The protein below binds the small molecule below.
Small molecule (SMILES): CC(=O)N[C@H]1[C@H](O[C@H]2[C@H](O)[C@@H](NC(C)=O)CO[C@@H]2CO)O[C@H](CO)[C@@H](O)[C@@H]1O

Sequence of chain 10.C:
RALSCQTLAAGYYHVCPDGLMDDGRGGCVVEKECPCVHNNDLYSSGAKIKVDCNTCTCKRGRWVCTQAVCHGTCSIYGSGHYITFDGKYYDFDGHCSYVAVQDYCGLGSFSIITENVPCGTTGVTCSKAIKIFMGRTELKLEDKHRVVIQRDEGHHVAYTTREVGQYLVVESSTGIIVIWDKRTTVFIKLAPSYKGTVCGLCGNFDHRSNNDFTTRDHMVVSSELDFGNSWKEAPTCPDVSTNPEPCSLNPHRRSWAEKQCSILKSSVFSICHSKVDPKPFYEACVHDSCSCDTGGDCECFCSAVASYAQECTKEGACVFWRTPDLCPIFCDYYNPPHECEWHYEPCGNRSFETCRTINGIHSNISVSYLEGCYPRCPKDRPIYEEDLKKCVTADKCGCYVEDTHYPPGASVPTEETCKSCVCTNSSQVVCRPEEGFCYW

Binding-site contacts:
Ligand atom C3 contacts residue ASN1134 of chain 10.C at 3.8 Å.
Ligand atom C2 contacts residue SER943 of chain 10.C at 4.5 Å.
Ligand atom C7 contacts residue HIS1132 of chain 10.C at 4.1 Å.
Ligand atom C2 contacts residue ASN1134 of chain 10.C at 2.5 Å.
Ligand atom C4 contacts residue ASN1134 of chain 10.C at 4.2 Å.
Ligand atom C7 contacts residue GLU941 of chain 10.C at 3.7 Å.
Ligand atom C7 contacts residue ASN1134 of chain 10.C at 4.0 Å.
Ligand atom O7 contacts residue SER943 of chain 10.C at 3.5 Å.
Ligand atom C4 contacts residue SER943 of chain 10.C at 4.1 Å.
Ligand atom O6 contacts residue SER943 of chain 10.C at 4.2 Å.
Ligand atom O3 contacts residue SER943 of chain 10.C at 3.9 Å.
Ligand atom N2 contacts residue HIS1132 of chain 10.C at 3.9 Å.
Ligand atom C5 contacts residue SER943 of chain 10.C at 4.4 Å.
Ligand atom C1 contacts residue SER943 of chain 10.C at 4.5 Å.
Ligand atom O7 contacts residue GLU941 of chain 10.C at 4.2 Å.
Ligand atom N2 contacts residue ASN1134 of chain 10.C at 2.9 Å (h-bond).
Ligand atom C5 contacts residue ASN1134 of chain 10.C at 3.7 Å.
Ligand atom N2 contacts residue GLU941 of chain 10.C at 3.6 Å.
Ligand atom C8 contacts residue GLU941 of chain 10.C at 3.8 Å.
Ligand atom C8 contacts residue SER1133 of chain 10.C at 4.4 Å.
Ligand atom O5 contacts residue ASN1134 of chain 10.C at 2.4 Å (h-bond).
Ligand atom C8 contacts residue HIS1132 of chain 10.C at 3.3 Å.
Ligand atom C1 contacts residue ASN1134 of chain 10.C at 1.4 Å.
Ligand atom C2 contacts residue GLU941 of chain 10.C at 4.3 Å.
Ligand atom C6 contacts residue SER943 of chain 10.C at 4.4 Å.